Sequence of chain 1.A:
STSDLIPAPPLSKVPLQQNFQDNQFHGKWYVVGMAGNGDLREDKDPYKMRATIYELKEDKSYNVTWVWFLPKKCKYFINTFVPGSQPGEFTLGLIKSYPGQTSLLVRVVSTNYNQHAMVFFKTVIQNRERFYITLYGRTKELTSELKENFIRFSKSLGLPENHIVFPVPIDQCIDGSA

Binding-site contacts:
Ligand atom CL6 contacts residue PHE123 of chain 1.A at 4.0 Å.
Ligand atom NAP contacts residue TRP68 of chain 1.A at 3.7 Å.
Ligand atom CL3 contacts residue MET51 of chain 1.A at 3.6 Å.
Ligand atom CAS contacts residue PHE79 of chain 1.A at 4.0 Å (hydrophobic).
Ligand atom CL4 contacts residue PRO48 of chain 1.A at 4.3 Å.
Ligand atom CL2 contacts residue TRP68 of chain 1.A at 3.9 Å.
Ligand atom CL4 contacts residue TRP70 of chain 1.A at 3.8 Å.
Ligand atom OAQ contacts residue TRP68 of chain 1.A at 3.9 Å.
Ligand atom CAB contacts residue TRP68 of chain 1.A at 3.5 Å (hydrophobic).
Ligand atom CAT contacts residue TYR100 of chain 1.A at 3.7 Å (hydrophobic).
Ligand atom NAP contacts residue ASN81 of chain 1.A at 4.3 Å.
Ligand atom OAY contacts residue TYR100 of chain 1.A at 3.4 Å.
Ligand atom CAW contacts residue TYR100 of chain 1.A at 4.0 Å (hydrophobic).
Ligand atom CL1 contacts residue MET36 of chain 1.A at 4.2 Å.
Ligand atom CL6 contacts residue LEU106 of chain 1.A at 3.5 Å.
Ligand atom CAO contacts residue ASN81 of chain 1.A at 3.9 Å.
Ligand atom CAC contacts residue TRP68 of chain 1.A at 3.7 Å (hydrophobic).
Ligand atom CAV contacts residue PHE79 of chain 1.A at 3.7 Å (hydrophobic).
Ligand atom CL2 contacts residue PHE123 of chain 1.A at 3.4 Å.
Ligand atom OAR contacts residue TRP70 of chain 1.A at 3.1 Å (h-bond).
Ligand atom CAS contacts residue ASN81 of chain 1.A at 3.8 Å.
Ligand atom OAQ contacts residue ASN81 of chain 1.A at 3.0 Å (h-bond).
Ligand atom OAR contacts residue MET51 of chain 1.A at 4.0 Å.
Ligand atom OAQ contacts residue TYR100 of chain 1.A at 4.2 Å.
Ligand atom CL1 contacts residue TYR134 of chain 1.A at 3.4 Å.
Ligand atom CAX contacts residue TYR100 of chain 1.A at 3.5 Å (hydrophobic).
Ligand atom CAU contacts residue TRP70 of chain 1.A at 4.2 Å (hydrophobic).
Ligand atom CL3 contacts residue MET36 of chain 1.A at 3.7 Å.
Ligand atom OAZ contacts residue TYR100 of chain 1.A at 3.6 Å.
Ligand atom CAS contacts residue TRP68 of chain 1.A at 3.6 Å (hydrophobic).
Ligand atom OAR contacts residue TRP68 of chain 1.A at 3.7 Å.
Ligand atom CAT contacts residue ASN81 of chain 1.A at 4.3 Å.
Ligand atom CAO contacts residue TRP68 of chain 1.A at 3.6 Å (hydrophobic).
Ligand atom CAN contacts residue TRP70 of chain 1.A at 4.3 Å (hydrophobic).
Ligand atom CL3 contacts residue PRO48 of chain 1.A at 3.4 Å.
Ligand atom CAN contacts residue TRP68 of chain 1.A at 3.6 Å (hydrophobic).
Ligand atom CAU contacts residue PHE79 of chain 1.A at 4.3 Å (hydrophobic).
Ligand atom OAZ contacts residue PHE79 of chain 1.A at 3.9 Å.
Ligand atom OAY contacts residue GLY102 of chain 1.A at 3.9 Å.
Ligand atom CL1 contacts residue PRO48 of chain 1.A at 4.3 Å.

The small molecule below binds the protein below.
Small molecule (SMILES): O=C(O)CCCCCN1C(=O)[C@@H]2[C@H](C1=O)[C@]1(Cl)C(Cl)=C(Cl)[C@@]2(Cl)C1(Cl)Cl